This protein binds this small molecule.
Small molecule (SMILES): CC(=O)N[C@@H]1[C@@H](O)[C@H](O)[C@@H](CO)O[C@H]1O

Sequence of chain 1.A:
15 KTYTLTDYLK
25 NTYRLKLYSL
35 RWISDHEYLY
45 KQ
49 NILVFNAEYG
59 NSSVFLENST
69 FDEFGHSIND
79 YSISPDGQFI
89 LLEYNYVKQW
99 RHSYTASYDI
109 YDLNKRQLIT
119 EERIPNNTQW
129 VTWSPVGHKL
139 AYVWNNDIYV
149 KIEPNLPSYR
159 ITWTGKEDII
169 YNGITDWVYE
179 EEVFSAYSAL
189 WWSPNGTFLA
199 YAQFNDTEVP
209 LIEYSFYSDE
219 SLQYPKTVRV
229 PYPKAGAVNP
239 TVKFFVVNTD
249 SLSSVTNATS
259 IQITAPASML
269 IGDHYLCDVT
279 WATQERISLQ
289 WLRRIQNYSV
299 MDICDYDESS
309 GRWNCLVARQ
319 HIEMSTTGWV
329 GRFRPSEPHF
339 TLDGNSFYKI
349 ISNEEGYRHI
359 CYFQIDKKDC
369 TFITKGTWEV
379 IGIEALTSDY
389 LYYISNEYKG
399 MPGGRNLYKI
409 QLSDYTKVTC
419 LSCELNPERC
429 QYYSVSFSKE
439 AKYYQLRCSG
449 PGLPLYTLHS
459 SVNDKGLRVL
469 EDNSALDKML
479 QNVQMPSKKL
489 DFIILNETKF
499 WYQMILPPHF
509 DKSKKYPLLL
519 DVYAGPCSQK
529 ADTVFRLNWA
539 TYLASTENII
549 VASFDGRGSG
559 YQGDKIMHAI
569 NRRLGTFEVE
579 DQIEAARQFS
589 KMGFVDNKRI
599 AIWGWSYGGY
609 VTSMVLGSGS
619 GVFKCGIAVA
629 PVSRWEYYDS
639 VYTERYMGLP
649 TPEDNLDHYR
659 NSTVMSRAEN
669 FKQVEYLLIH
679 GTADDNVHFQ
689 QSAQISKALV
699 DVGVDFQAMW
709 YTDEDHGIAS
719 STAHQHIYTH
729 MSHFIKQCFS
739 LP

Binding-site contacts:
Ligand atom N2 contacts residue ASN295 of chain 1.A at 3.0 Å (h-bond).
Ligand atom O6 contacts residue ARG570 of chain 1.A at 3.7 Å.
Ligand atom C7 contacts residue SER323 of chain 1.A at 3.9 Å.
Ligand atom C6 contacts residue ARG570 of chain 1.A at 4.4 Å.
Ligand atom C2 contacts residue ASN295 of chain 1.A at 2.4 Å.
Ligand atom C7 contacts residue ASN295 of chain 1.A at 3.5 Å.
Ligand atom O5 contacts residue ASN295 of chain 1.A at 2.3 Å (h-bond).
Ligand atom C1 contacts residue ASN295 of chain 1.A at 1.4 Å.
Ligand atom C4 contacts residue ASN295 of chain 1.A at 4.1 Å.
Ligand atom C8 contacts residue MET322 of chain 1.A at 3.9 Å (hydrophobic).
Ligand atom O5 contacts residue ILE293 of chain 1.A at 3.5 Å.
Ligand atom C3 contacts residue ASN295 of chain 1.A at 3.7 Å.
Ligand atom O7 contacts residue ASN295 of chain 1.A at 3.7 Å.
Ligand atom C1 contacts residue ILE293 of chain 1.A at 3.8 Å (hydrophobic).
Ligand atom C8 contacts residue ASN295 of chain 1.A at 4.4 Å.
Ligand atom C5 contacts residue ILE293 of chain 1.A at 4.2 Å (hydrophobic).
Ligand atom C5 contacts residue ASN295 of chain 1.A at 3.6 Å.
Ligand atom C6 contacts residue ILE293 of chain 1.A at 4.4 Å (hydrophobic).
Ligand atom O7 contacts residue THR324 of chain 1.A at 3.8 Å.
Ligand atom O7 contacts residue SER323 of chain 1.A at 3.1 Å (h-bond).